This small molecule binds to this protein.
Small molecule (SMILES): CC(C)=CCn1nc(-c2ccc(O)cc2O)c2cccc(C(F)(F)F)c21

Binding-site contacts:
Ligand atom CAR contacts residue LEU92 of chain 1.B at 4.0 Å (hydrophobic).
Ligand atom CAR contacts residue ARG99 of chain 1.B at 3.9 Å.
Ligand atom CAT contacts residue LEU92 of chain 1.B at 4.2 Å (hydrophobic).
Ligand atom CAO contacts residue MET126 of chain 1.B at 3.6 Å (hydrophobic).
Ligand atom CAL contacts residue LEU133 of chain 1.B at 4.1 Å (hydrophobic).
Ligand atom CAT contacts residue PHE109 of chain 1.B at 4.2 Å (hydrophobic).
Ligand atom FAX contacts residue MET48 of chain 1.B at 4.2 Å.
Ligand atom CAC contacts residue ALA55 of chain 1.B at 4.2 Å (hydrophobic).
Ligand atom OAU contacts residue MET93 of chain 1.B at 3.6 Å.
Ligand atom CAR contacts residue GLU58 of chain 1.B at 3.5 Å.
Ligand atom CAO contacts residue ILE129 of chain 1.B at 3.6 Å (hydrophobic).
Ligand atom CAQ contacts residue LEU54 of chain 1.B at 4.1 Å (hydrophobic).
Ligand atom NAH contacts residue PHE109 of chain 1.B at 4.1 Å.
Ligand atom OAV contacts residue GLU58 of chain 1.B at 2.6 Å (salt-bridge).
Ligand atom CAQ contacts residue GLU58 of chain 1.B at 3.5 Å.
Ligand atom CAK contacts residue MET93 of chain 1.B at 3.9 Å (hydrophobic).
Ligand atom CAK contacts residue ILE129 of chain 1.B at 4.2 Å (hydrophobic).
Ligand atom CAA contacts residue LEU230 of chain 1.B at 3.8 Å (hydrophobic).
Ligand atom FAY contacts residue MET48 of chain 1.B at 4.2 Å.
Ligand atom FAX contacts residue HIS229 of chain 1.B at 3.8 Å.
Ligand atom FAX contacts residue LEU230 of chain 1.B at 3.9 Å.
Ligand atom CAB contacts residue LEU51 of chain 1.B at 4.0 Å (hydrophobic).
Ligand atom CAT contacts residue LEU96 of chain 1.B at 4.2 Å (hydrophobic).
Ligand atom OAU contacts residue LEU96 of chain 1.B at 3.5 Å.
Ligand atom CAS contacts residue ARG99 of chain 1.B at 4.1 Å.
Ligand atom CAN contacts residue PHE109 of chain 1.B at 3.7 Å (hydrophobic).
Ligand atom CAO contacts residue PHE130 of chain 1.B at 4.1 Å (hydrophobic).
Ligand atom FAZ contacts residue GLY226 of chain 1.B at 3.4 Å.
Ligand atom CAD contacts residue LEU89 of chain 1.B at 4.2 Å (hydrophobic).
Ligand atom OAV contacts residue LEU92 of chain 1.B at 4.1 Å.
Ligand atom OAV contacts residue ARG99 of chain 1.B at 2.9 Å (salt-bridge).
Ligand atom CAN contacts residue LEU51 of chain 1.B at 4.0 Å (hydrophobic).
Ligand atom FAX contacts residue GLY226 of chain 1.B at 3.7 Å.
Ligand atom CAS contacts residue LEU96 of chain 1.B at 4.0 Å (hydrophobic).
Ligand atom CAS contacts residue LEU92 of chain 1.B at 3.7 Å (hydrophobic).
Ligand atom CAP contacts residue LEU51 of chain 1.B at 4.1 Å (hydrophobic).
Ligand atom CAN contacts residue PHE130 of chain 1.B at 4.2 Å (hydrophobic).
Ligand atom CAC contacts residue LEU51 of chain 1.B at 3.9 Å (hydrophobic).
Ligand atom FAY contacts residue MET126 of chain 1.B at 3.5 Å.
Ligand atom CAA contacts residue MET48 of chain 1.B at 3.9 Å (hydrophobic).

Sequence of chain 1.B:
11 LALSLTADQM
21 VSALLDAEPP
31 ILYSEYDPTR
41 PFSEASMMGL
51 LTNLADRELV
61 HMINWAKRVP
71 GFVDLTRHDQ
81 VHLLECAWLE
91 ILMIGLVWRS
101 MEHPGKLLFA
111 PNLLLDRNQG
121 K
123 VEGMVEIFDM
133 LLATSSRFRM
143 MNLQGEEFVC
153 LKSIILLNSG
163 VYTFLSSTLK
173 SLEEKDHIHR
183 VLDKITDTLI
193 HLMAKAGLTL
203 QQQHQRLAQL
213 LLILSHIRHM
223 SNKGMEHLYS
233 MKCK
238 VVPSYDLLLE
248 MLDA